Binding-site contacts:
Ligand atom C3 contacts residue GLU127 of chain 33.F at 3.6 Å.
Ligand atom C1 contacts residue GLY126 of chain 33.F at 3.4 Å.
Ligand atom C8 contacts residue ASN156 of chain 33.F at 4.2 Å.
Ligand atom C5 contacts residue ASN156 of chain 33.F at 3.7 Å.
Ligand atom C6 contacts residue GLU127 of chain 33.F at 3.8 Å.
Ligand atom N2 contacts residue ASN156 of chain 33.F at 2.5 Å (h-bond).
Ligand atom O5 contacts residue ASN156 of chain 33.F at 2.5 Å (h-bond).
Ligand atom C8 contacts residue PRO179 of chain 33.F at 4.4 Å (hydrophobic).
Ligand atom C5 contacts residue GLY126 of chain 33.F at 4.0 Å.
Ligand atom C6 contacts residue LYS128 of chain 33.F at 4.3 Å.
Ligand atom O3 contacts residue GLU127 of chain 33.F at 4.2 Å.
Ligand atom O4 contacts residue GLU127 of chain 33.F at 3.1 Å (salt-bridge).
Ligand atom C1 contacts residue ASN156 of chain 33.F at 1.4 Å.
Ligand atom C5 contacts residue GLU127 of chain 33.F at 3.6 Å.
Ligand atom C4 contacts residue GLU127 of chain 33.F at 3.6 Å.
Ligand atom O7 contacts residue ASN156 of chain 33.F at 3.2 Å (h-bond).
Ligand atom O5 contacts residue GLY126 of chain 33.F at 3.7 Å.
Ligand atom C4 contacts residue ASN156 of chain 33.F at 4.2 Å.
Ligand atom C7 contacts residue ASN156 of chain 33.F at 3.3 Å.
Ligand atom C3 contacts residue ASN156 of chain 33.F at 3.6 Å.
Ligand atom C2 contacts residue ASN156 of chain 33.F at 2.3 Å.

Sequence of chain 33.F:
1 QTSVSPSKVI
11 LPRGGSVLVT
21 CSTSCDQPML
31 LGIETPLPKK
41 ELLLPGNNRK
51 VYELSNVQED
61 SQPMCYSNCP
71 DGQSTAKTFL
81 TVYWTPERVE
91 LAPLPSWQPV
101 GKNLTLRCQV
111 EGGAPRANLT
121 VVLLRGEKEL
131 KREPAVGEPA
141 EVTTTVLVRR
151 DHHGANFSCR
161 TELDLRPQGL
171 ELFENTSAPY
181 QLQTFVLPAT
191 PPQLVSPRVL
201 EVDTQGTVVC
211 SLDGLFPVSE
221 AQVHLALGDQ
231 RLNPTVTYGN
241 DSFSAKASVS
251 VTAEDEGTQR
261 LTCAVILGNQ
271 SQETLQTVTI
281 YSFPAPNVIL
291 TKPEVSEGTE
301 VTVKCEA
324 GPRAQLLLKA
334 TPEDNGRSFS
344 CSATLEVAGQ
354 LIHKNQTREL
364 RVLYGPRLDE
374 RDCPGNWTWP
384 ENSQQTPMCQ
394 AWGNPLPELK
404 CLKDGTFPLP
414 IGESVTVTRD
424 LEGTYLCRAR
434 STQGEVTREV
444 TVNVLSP

This small molecule binds to this protein.
Small molecule (SMILES): CC(=O)N[C@@H]1[C@@H](O)[C@H](O)[C@@H](CO)O[C@H]1O